Sequence of chain 1.A:
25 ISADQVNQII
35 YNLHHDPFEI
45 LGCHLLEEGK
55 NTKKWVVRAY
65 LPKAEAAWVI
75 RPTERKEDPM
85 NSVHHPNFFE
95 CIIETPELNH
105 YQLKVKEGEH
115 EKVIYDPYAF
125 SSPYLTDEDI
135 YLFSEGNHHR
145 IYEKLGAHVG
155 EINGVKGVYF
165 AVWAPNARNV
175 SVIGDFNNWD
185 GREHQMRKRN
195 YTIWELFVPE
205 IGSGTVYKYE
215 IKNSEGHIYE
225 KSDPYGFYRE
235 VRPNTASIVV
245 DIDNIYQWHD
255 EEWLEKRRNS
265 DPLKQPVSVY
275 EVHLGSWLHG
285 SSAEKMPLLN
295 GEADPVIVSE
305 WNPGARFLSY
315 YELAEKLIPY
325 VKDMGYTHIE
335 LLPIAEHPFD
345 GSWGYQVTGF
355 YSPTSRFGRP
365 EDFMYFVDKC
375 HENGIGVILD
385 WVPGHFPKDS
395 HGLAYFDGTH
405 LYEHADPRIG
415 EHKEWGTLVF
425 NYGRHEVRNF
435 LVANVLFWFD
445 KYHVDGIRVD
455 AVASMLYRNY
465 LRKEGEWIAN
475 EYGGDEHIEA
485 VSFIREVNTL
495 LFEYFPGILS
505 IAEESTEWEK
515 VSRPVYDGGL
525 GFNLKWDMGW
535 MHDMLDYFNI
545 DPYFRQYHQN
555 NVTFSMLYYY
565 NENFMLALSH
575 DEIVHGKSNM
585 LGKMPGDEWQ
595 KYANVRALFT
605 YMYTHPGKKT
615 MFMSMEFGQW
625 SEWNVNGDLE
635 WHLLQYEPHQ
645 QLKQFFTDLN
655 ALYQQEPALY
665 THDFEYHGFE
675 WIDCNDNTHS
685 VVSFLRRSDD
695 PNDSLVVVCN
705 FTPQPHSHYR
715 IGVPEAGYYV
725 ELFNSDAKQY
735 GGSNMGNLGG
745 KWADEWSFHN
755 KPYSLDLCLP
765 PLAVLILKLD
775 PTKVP

Binding-site contacts:
Ligand atom C2 contacts residue GLN594 of chain 1.A at 3.9 Å.
Ligand atom O2 contacts residue PRO707 of chain 1.A at 2.5 Å (h-bond).
Ligand atom C5 contacts residue SER737 of chain 1.A at 4.2 Å.
Ligand atom C2 contacts residue PRO709 of chain 1.A at 4.4 Å (hydrophobic).
Ligand atom O2 contacts residue PRO709 of chain 1.A at 3.6 Å.
Ligand atom O3 contacts residue PRO709 of chain 1.A at 3.2 Å.
Ligand atom C1 contacts residue ASP591 of chain 1.A at 3.4 Å.
Ligand atom O6 contacts residue SER737 of chain 1.A at 2.8 Å (h-bond).
Ligand atom C1 contacts residue PRO709 of chain 1.A at 4.3 Å (hydrophobic).
Ligand atom C6 contacts residue TRP593 of chain 1.A at 4.0 Å (hydrophobic).
Ligand atom C5 contacts residue TRP593 of chain 1.A at 4.2 Å (hydrophobic).
Ligand atom C1 contacts residue PRO765 of chain 1.A at 3.9 Å (hydrophobic).
Ligand atom O4 contacts residue ASP591 of chain 1.A at 3.7 Å.
Ligand atom O5 contacts residue PRO765 of chain 1.A at 3.8 Å.
Ligand atom O6 contacts residue MET739 of chain 1.A at 3.3 Å (h-bond).
Ligand atom O5 contacts residue SER737 of chain 1.A at 3.7 Å.
Ligand atom O5 contacts residue TRP593 of chain 1.A at 3.5 Å.
Ligand atom C3 contacts residue ASP591 of chain 1.A at 4.0 Å.
Ligand atom C3 contacts residue TRP593 of chain 1.A at 4.2 Å (hydrophobic).
Ligand atom O2 contacts residue ASP591 of chain 1.A at 2.3 Å (salt-bridge).
Ligand atom C2 contacts residue PRO765 of chain 1.A at 3.9 Å (hydrophobic).
Ligand atom C6 contacts residue SER737 of chain 1.A at 3.6 Å.
Ligand atom O3 contacts residue ASP591 of chain 1.A at 4.0 Å.
Ligand atom O2 contacts residue GLN594 of chain 1.A at 3.1 Å (h-bond).
Ligand atom O6 contacts residue TRP593 of chain 1.A at 4.1 Å.
Ligand atom C3 contacts residue PRO709 of chain 1.A at 4.3 Å (hydrophobic).
Ligand atom C1 contacts residue MET739 of chain 1.A at 4.2 Å (hydrophobic).
Ligand atom C4 contacts residue PRO709 of chain 1.A at 4.2 Å (hydrophobic).
Ligand atom C4 contacts residue TRP593 of chain 1.A at 3.8 Å (hydrophobic).
Ligand atom O3 contacts residue TRP593 of chain 1.A at 4.1 Å.
Ligand atom C2 contacts residue TRP593 of chain 1.A at 4.0 Å (hydrophobic).
Ligand atom C1 contacts residue TRP593 of chain 1.A at 3.8 Å (hydrophobic).
Ligand atom O2 contacts residue PRO765 of chain 1.A at 4.0 Å.
Ligand atom O3 contacts residue PRO707 of chain 1.A at 3.7 Å.
Ligand atom O3 contacts residue GLN594 of chain 1.A at 3.1 Å (h-bond).
Ligand atom C3 contacts residue GLN594 of chain 1.A at 4.0 Å.
Ligand atom C1 contacts residue PRO707 of chain 1.A at 4.4 Å (hydrophobic).
Ligand atom C3 contacts residue PRO707 of chain 1.A at 4.1 Å (hydrophobic).
Ligand atom C2 contacts residue PRO707 of chain 1.A at 3.2 Å (hydrophobic).
Ligand atom C2 contacts residue ASP591 of chain 1.A at 3.2 Å.

The small molecule below binds the protein below.
Small molecule (SMILES): OC[C@H]1O[C@H](O[C@H]2[C@H](O)[C@@H](O)[C@@H](O[C@H]3[C@H](O)[C@@H](O)[C@@H](O[C@H]4[C@H](O)[C@@H](O)[C@@H](O)O[C@@H]4CO)O[C@@H]3CO)O[C@@H]2CO)[C@H](O)[C@@H](O)[C@@H]1O